Sequence of chain 1.A:
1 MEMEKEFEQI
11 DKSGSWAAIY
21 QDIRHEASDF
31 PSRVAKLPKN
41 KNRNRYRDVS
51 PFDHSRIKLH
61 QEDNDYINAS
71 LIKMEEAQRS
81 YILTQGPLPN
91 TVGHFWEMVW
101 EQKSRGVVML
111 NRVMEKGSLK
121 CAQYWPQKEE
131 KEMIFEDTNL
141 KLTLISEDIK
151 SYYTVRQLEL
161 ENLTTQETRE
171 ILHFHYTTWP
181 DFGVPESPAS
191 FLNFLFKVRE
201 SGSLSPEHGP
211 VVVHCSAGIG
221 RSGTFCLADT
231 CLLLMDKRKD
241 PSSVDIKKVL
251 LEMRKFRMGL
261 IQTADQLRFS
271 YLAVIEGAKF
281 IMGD

The protein below binds the small molecule below.
Small molecule (SMILES): Cc1cccc(Nc2ncnc3c2cnn3C)c1

Binding-site contacts:
Ligand atom C02 contacts residue SER146 of chain 1.A at 3.1 Å.
Ligand atom C02 contacts residue VAL155 of chain 1.A at 4.4 Å (hydrophobic).
Ligand atom C09 contacts residue GLN157 of chain 1.A at 3.1 Å.
Ligand atom C03 contacts residue GLN157 of chain 1.A at 3.1 Å.
Ligand atom C03 contacts residue ARG156 of chain 1.A at 4.0 Å.
Ligand atom C02 contacts residue GLN157 of chain 1.A at 3.4 Å.
Ligand atom C04 contacts residue GLN157 of chain 1.A at 2.7 Å.
Ligand atom C05 contacts residue GLN157 of chain 1.A at 2.5 Å.
Ligand atom C05 contacts residue LEU172 of chain 1.A at 3.8 Å (hydrophobic).
Ligand atom C10 contacts residue GLN157 of chain 1.A at 3.7 Å.
Ligand atom N08 contacts residue GLN157 of chain 1.A at 1.9 Å (h-bond).
Ligand atom C06 contacts residue SER146 of chain 1.A at 4.2 Å.
Ligand atom C04 contacts residue VAL155 of chain 1.A at 3.7 Å (hydrophobic).
Ligand atom C01 contacts residue GLU147 of chain 1.A at 3.9 Å.
Ligand atom N17 contacts residue GLN157 of chain 1.A at 4.2 Å.
Ligand atom C11 contacts residue GLN157 of chain 1.A at 3.8 Å.
Ligand atom C04 contacts residue JJM1 of chain 1.C at 4.1 Å.
Ligand atom C06 contacts residue GLN157 of chain 1.A at 2.4 Å.
Ligand atom C04 contacts residue LEU172 of chain 1.A at 3.9 Å (hydrophobic).
Ligand atom C01 contacts residue ASP148 of chain 1.A at 3.7 Å.
Ligand atom C03 contacts residue VAL155 of chain 1.A at 3.7 Å (hydrophobic).
Ligand atom C07 contacts residue SER146 of chain 1.A at 3.3 Å.
Ligand atom C04 contacts residue ARG156 of chain 1.A at 4.1 Å.
Ligand atom C03 contacts residue SER146 of chain 1.A at 3.9 Å.
Ligand atom C01 contacts residue VAL155 of chain 1.A at 4.0 Å (hydrophobic).
Ligand atom C05 contacts residue JJM1 of chain 1.C at 4.3 Å.
Ligand atom C07 contacts residue GLN157 of chain 1.A at 2.9 Å.
Ligand atom C01 contacts residue SER146 of chain 1.A at 3.0 Å.